Binding-site contacts:
Ligand atom C4 contacts residue ASN35 of chain 1.C at 4.2 Å.
Ligand atom C1 contacts residue ASN35 of chain 1.C at 1.5 Å.
Ligand atom O7 contacts residue ASN35 of chain 1.C at 3.7 Å.
Ligand atom O5 contacts residue ASN35 of chain 1.C at 2.3 Å (h-bond).
Ligand atom N2 contacts residue ASN35 of chain 1.C at 3.1 Å (h-bond).
Ligand atom C5 contacts residue GLU38 of chain 1.C at 3.9 Å.
Ligand atom C1 contacts residue THR37 of chain 1.C at 4.2 Å.
Ligand atom C7 contacts residue ASN35 of chain 1.C at 3.5 Å.
Ligand atom C6 contacts residue THR37 of chain 1.C at 4.1 Å.
Ligand atom O5 contacts residue GLU38 of chain 1.C at 3.5 Å.
Ligand atom C5 contacts residue ASN35 of chain 1.C at 3.6 Å.
Ligand atom C5 contacts residue THR37 of chain 1.C at 4.1 Å.
Ligand atom O6 contacts residue GLU38 of chain 1.C at 3.2 Å (salt-bridge).
Ligand atom C1 contacts residue GLU38 of chain 1.C at 4.5 Å.
Ligand atom O5 contacts residue THR37 of chain 1.C at 4.0 Å.
Ligand atom C3 contacts residue ASN35 of chain 1.C at 3.9 Å.
Ligand atom C6 contacts residue GLU38 of chain 1.C at 2.9 Å.
Ligand atom C2 contacts residue ASN35 of chain 1.C at 2.6 Å.

Sequence of chain 1.C:
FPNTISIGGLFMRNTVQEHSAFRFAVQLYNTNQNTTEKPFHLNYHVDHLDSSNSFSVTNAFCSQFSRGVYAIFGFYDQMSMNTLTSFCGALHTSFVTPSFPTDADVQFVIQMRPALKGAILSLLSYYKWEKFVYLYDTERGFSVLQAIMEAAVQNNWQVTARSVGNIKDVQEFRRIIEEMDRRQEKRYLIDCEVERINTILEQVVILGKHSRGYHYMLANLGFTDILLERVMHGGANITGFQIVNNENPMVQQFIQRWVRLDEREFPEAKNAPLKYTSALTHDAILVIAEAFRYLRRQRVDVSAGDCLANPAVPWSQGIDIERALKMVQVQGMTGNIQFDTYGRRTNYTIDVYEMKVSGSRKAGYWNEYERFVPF

This small molecule binds to this protein.
Small molecule (SMILES): CC(=O)N[C@@H]1[C@@H](O)[C@H](O)[C@@H](CO)O[C@H]1O